Binding-site contacts:
Ligand atom C1 contacts residue GLU455 of chain 2.A at 4.3 Å.
Ligand atom C8 contacts residue ASN457 of chain 2.A at 3.8 Å.
Ligand atom O5 contacts residue ASN457 of chain 2.A at 2.4 Å (h-bond).
Ligand atom C5 contacts residue ASN457 of chain 2.A at 3.7 Å.
Ligand atom C7 contacts residue GLU455 of chain 2.A at 4.1 Å.
Ligand atom C7 contacts residue ASN457 of chain 2.A at 3.6 Å.
Ligand atom C2 contacts residue ASN457 of chain 2.A at 2.4 Å.
Ligand atom N2 contacts residue GLU455 of chain 2.A at 3.8 Å.
Ligand atom O7 contacts residue GLU455 of chain 2.A at 3.8 Å.
Ligand atom C1 contacts residue ASN457 of chain 2.A at 1.4 Å.
Ligand atom N2 contacts residue ASN457 of chain 2.A at 3.0 Å (h-bond).
Ligand atom C3 contacts residue ASN457 of chain 2.A at 3.7 Å.
Ligand atom C4 contacts residue ASN457 of chain 2.A at 4.2 Å.

Sequence of chain 2.A:
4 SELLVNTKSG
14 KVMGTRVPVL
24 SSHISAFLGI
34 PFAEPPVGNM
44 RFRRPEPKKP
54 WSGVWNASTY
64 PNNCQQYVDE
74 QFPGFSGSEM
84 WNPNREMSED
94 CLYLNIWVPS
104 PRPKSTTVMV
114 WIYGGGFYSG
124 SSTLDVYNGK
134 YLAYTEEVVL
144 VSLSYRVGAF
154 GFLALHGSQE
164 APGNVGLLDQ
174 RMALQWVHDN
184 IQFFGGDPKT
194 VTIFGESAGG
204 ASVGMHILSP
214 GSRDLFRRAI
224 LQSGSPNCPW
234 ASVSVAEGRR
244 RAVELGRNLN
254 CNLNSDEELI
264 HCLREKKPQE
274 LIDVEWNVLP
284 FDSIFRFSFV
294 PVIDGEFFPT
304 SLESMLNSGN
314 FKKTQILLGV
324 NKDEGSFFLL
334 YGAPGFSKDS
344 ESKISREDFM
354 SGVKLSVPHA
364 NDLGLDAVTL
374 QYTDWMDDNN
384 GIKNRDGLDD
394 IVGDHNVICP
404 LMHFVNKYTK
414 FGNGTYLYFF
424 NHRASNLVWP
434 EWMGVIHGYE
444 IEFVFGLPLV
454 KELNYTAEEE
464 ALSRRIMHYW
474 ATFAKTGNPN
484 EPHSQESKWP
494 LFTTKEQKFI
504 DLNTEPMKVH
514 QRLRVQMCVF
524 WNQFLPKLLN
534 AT

A protein and the small-molecule ligand that binds it are described below.
Small molecule (SMILES): CC(=O)N[C@@H]1[C@@H](O)[C@H](O)[C@@H](CO)O[C@H]1O